Sequence of chain 1.E:
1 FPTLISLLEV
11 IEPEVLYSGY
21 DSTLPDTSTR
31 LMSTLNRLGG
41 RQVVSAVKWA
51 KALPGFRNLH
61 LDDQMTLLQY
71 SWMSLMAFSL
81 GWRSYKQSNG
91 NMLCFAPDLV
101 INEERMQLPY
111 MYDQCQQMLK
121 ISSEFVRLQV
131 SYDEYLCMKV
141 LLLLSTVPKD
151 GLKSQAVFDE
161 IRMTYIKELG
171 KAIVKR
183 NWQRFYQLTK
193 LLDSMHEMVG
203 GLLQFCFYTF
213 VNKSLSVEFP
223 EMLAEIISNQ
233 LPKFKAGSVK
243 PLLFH

Binding-site contacts:
Ligand atom C22 contacts residue GLN114 of chain 1.E at 3.5 Å.
Ligand atom O5 contacts residue THR211 of chain 1.E at 2.8 Å (h-bond).
Ligand atom O5 contacts residue PHE221 of chain 1.E at 3.9 Å.
Ligand atom C16 contacts residue LEU204 of chain 1.E at 3.9 Å (hydrophobic).
Ligand atom O1 contacts residue LEU80 of chain 1.E at 3.9 Å.
Ligand atom O1 contacts residue GLN42 of chain 1.E at 3.3 Å (h-bond).
Ligand atom C3 contacts residue GLN42 of chain 1.E at 3.3 Å.
Ligand atom C13 contacts residue ASN36 of chain 1.E at 3.7 Å.
Ligand atom F1 contacts residue PHE95 of chain 1.E at 3.0 Å.
Ligand atom C12 contacts residue ASN36 of chain 1.E at 2.8 Å.
Ligand atom O2 contacts residue LEU35 of chain 1.E at 3.7 Å.
Ligand atom C2 contacts residue PHE95 of chain 1.E at 3.7 Å (hydrophobic).
Ligand atom C3 contacts residue PHE95 of chain 1.E at 3.5 Å (hydrophobic).
Ligand atom O1 contacts residue ARG83 of chain 1.E at 2.9 Å (salt-bridge).
Ligand atom O5 contacts residue ASN36 of chain 1.E at 3.2 Å (h-bond).
Ligand atom O4 contacts residue THR211 of chain 1.E at 3.3 Å (h-bond).
Ligand atom C17 contacts residue GLN114 of chain 1.E at 3.8 Å.
Ligand atom C19 contacts residue GLY39 of chain 1.E at 3.9 Å.
Ligand atom C19 contacts residue MET76 of chain 1.E at 3.8 Å (hydrophobic).
Ligand atom O3 contacts residue GLN114 of chain 1.E at 2.7 Å (h-bond).
Ligand atom C1 contacts residue LEU35 of chain 1.E at 3.3 Å (hydrophobic).
Ligand atom C21 contacts residue THR211 of chain 1.E at 3.9 Å.
Ligand atom C4 contacts residue GLN42 of chain 1.E at 3.8 Å.
Ligand atom C12 contacts residue LEU35 of chain 1.E at 3.7 Å (hydrophobic).
Ligand atom C11 contacts residue LEU35 of chain 1.E at 3.6 Å (hydrophobic).
Ligand atom O5 contacts residue VAL219 of chain 1.E at 3.9 Å.
Ligand atom O2 contacts residue ASN36 of chain 1.E at 3.2 Å (h-bond).
Ligand atom C22 contacts residue PHE207 of chain 1.E at 3.7 Å (hydrophobic).
Ligand atom C7 contacts residue MET118 of chain 1.E at 3.7 Å (hydrophobic).
Ligand atom O4 contacts residue CYS208 of chain 1.E at 3.0 Å.
Ligand atom C18 contacts residue ASN36 of chain 1.E at 3.7 Å.
Ligand atom C4 contacts residue MET76 of chain 1.E at 3.6 Å (hydrophobic).
Ligand atom O1 contacts residue PHE95 of chain 1.E at 3.3 Å.
Ligand atom O5 contacts residue MET32 of chain 1.E at 3.9 Å.
Ligand atom C15 contacts residue LEU204 of chain 1.E at 3.9 Å (hydrophobic).
Ligand atom C11 contacts residue ASN36 of chain 1.E at 3.4 Å.
Ligand atom O4 contacts residue PHE207 of chain 1.E at 3.8 Å.
Ligand atom C5 contacts residue MET76 of chain 1.E at 3.9 Å (hydrophobic).
Ligand atom C2 contacts residue GLN42 of chain 1.E at 3.6 Å.
Ligand atom C18 contacts residue MET73 of chain 1.E at 3.7 Å (hydrophobic).

This small molecule binds to this protein.
Small molecule (SMILES): C[C@@H]1C[C@H]2[C@@H]3CCC4=CC(=O)C=C[C@]4(C)[C@@]3(F)[C@@H](O)C[C@]2(C)[C@@]1(O)C(=O)CO